Sequence of chain 51.F:
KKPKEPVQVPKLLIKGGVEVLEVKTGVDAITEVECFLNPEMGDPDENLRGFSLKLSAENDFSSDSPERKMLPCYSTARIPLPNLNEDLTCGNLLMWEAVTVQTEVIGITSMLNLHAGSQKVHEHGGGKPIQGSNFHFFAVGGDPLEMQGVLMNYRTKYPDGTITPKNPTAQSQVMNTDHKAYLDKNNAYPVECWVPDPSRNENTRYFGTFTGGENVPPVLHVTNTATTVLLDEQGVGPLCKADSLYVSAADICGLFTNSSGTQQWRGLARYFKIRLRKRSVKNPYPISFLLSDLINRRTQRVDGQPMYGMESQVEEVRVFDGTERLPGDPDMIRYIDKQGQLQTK

Sequence of chain 55.F:
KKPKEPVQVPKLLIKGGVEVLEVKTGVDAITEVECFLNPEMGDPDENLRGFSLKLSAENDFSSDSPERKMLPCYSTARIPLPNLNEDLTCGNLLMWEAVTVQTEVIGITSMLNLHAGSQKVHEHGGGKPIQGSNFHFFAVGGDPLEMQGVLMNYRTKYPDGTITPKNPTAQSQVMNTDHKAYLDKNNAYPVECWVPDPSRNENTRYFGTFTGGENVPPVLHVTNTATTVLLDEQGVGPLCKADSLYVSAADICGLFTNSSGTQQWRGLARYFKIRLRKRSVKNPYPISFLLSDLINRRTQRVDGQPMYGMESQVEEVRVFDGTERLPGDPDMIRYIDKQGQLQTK

The small molecule below binds the protein below.
Small molecule (SMILES): CC(=O)N[C@H]1[C@H]([C@H](O)[C@H](O)CO)O[C@@](O[C@H](CO)[C@@H](O)[C@@H]2O[C@@H](C(=O)O)C[C@H](O)[C@H]2NC(C)=O)(C(=O)O)C[C@@H]1O

Sequence of chain 54.F:
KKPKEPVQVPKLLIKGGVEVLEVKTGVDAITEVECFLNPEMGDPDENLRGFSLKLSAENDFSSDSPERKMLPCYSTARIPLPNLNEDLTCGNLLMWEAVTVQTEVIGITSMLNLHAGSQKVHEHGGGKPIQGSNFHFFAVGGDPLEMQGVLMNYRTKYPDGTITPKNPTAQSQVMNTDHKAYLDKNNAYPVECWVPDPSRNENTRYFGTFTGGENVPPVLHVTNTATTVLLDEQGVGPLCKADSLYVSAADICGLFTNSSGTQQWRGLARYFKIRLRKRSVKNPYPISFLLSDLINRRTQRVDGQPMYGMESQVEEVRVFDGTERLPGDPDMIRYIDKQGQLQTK

Binding-site contacts:
Ligand atom O1B contacts residue THR276 of chain 55.F at 2.4 Å (h-bond).
Ligand atom N5 contacts residue GLN278 of chain 55.F at 3.9 Å.
Ligand atom C11 contacts residue LEU62 of chain 55.F at 3.9 Å (hydrophobic).
Ligand atom C9 contacts residue LEU67 of chain 55.F at 3.4 Å (hydrophobic).
Ligand atom C6 contacts residue ASN272 of chain 55.F at 3.6 Å.
Ligand atom C11 contacts residue PHE270 of chain 55.F at 3.9 Å (hydrophobic).
Ligand atom O10 contacts residue LEU62 of chain 55.F at 3.2 Å.
Ligand atom O9 contacts residue LYS68 of chain 55.F at 2.5 Å (salt-bridge).
Ligand atom O8 contacts residue LYS68 of chain 55.F at 3.1 Å.
Ligand atom N5 contacts residue ASN272 of chain 55.F at 3.2 Å (h-bond).
Ligand atom O4 contacts residue ASP74 of chain 54.F at 4.0 Å.
Ligand atom O9 contacts residue GLN278 of chain 55.F at 4.1 Å.
Ligand atom C11 contacts residue PHE65 of chain 55.F at 4.0 Å (hydrophobic).
Ligand atom C1 contacts residue THR276 of chain 55.F at 3.1 Å.
Ligand atom O1B contacts residue LYS68 of chain 55.F at 3.0 Å (salt-bridge).
Ligand atom O8 contacts residue ASN272 of chain 55.F at 3.3 Å (h-bond).
Ligand atom C8 contacts residue LYS68 of chain 55.F at 3.5 Å.
Ligand atom C10 contacts residue GLN278 of chain 55.F at 4.1 Å.
Ligand atom O1B contacts residue ASN272 of chain 55.F at 3.4 Å (h-bond).
Ligand atom C6 contacts residue LYS68 of chain 55.F at 4.0 Å.
Ligand atom C11 contacts residue ASN272 of chain 55.F at 3.6 Å.
Ligand atom O8 contacts residue GLN278 of chain 55.F at 3.5 Å (h-bond).
Ligand atom C9 contacts residue GLN278 of chain 55.F at 3.3 Å.
Ligand atom C1 contacts residue ASN272 of chain 55.F at 3.9 Å.
Ligand atom C10 contacts residue ASN272 of chain 55.F at 3.9 Å.
Ligand atom C11 contacts residue THR276 of chain 55.F at 3.2 Å.
Ligand atom O9 contacts residue LEU67 of chain 55.F at 2.3 Å.
Ligand atom O7 contacts residue LEU62 of chain 55.F at 3.9 Å.
Ligand atom O1A contacts residue THR276 of chain 55.F at 3.3 Å (h-bond).
Ligand atom C9 contacts residue LYS68 of chain 55.F at 3.6 Å.
Ligand atom C10 contacts residue LEU62 of chain 55.F at 3.6 Å (hydrophobic).
Ligand atom O1A contacts residue SER274 of chain 55.F at 3.8 Å.
Ligand atom C11 contacts residue GLN278 of chain 55.F at 3.5 Å.
Ligand atom O1A contacts residue ASN272 of chain 55.F at 4.1 Å.
Ligand atom O10 contacts residue PHE75 of chain 54.F at 3.9 Å.
Ligand atom C11 contacts residue PHE75 of chain 54.F at 3.5 Å (hydrophobic).
Ligand atom O8 contacts residue THR276 of chain 55.F at 3.9 Å.
Ligand atom C8 contacts residue GLN278 of chain 55.F at 3.7 Å.
Ligand atom C11 contacts residue HIS138 of chain 51.F at 3.1 Å.
Ligand atom C7 contacts residue GLN278 of chain 55.F at 3.9 Å.